Sequence of chain 4.A:
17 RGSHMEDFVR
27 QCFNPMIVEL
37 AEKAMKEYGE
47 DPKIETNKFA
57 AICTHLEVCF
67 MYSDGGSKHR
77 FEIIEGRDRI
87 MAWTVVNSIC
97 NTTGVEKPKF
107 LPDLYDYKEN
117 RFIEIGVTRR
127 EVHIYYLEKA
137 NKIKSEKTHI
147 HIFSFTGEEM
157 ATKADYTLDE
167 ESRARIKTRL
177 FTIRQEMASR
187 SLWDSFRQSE

A small-molecule ligand and the protein it binds are described below.
Small molecule (SMILES): COc1cc(CCNC(=O)c2nc(-c3ccccc3C)[nH]c(=O)c2O)ccc1O

Binding-site contacts:
Ligand atom O29 contacts residue ILE58 of chain 4.A at 3.8 Å.
Ligand atom O15 contacts residue ILE121 of chain 4.A at 2.9 Å (h-bond).
Ligand atom C12 contacts residue GLU120 of chain 4.A at 3.8 Å.
Ligand atom C11 contacts residue MN1 of chain 4.C at 3.5 Å.
Ligand atom O13 contacts residue GLU120 of chain 4.A at 3.0 Å (salt-bridge).
Ligand atom C14 contacts residue HIS61 of chain 4.A at 3.3 Å.
Ligand atom O29 contacts residue LYS54 of chain 4.A at 3.5 Å.
Ligand atom C14 contacts residue MN1 of chain 4.B at 2.9 Å.
Ligand atom C07 contacts residue TYR44 of chain 4.A at 3.8 Å (hydrophobic).
Ligand atom C09 contacts residue MN1 of chain 4.C at 2.9 Å.
Ligand atom C26 contacts residue ALA40 of chain 4.A at 3.8 Å (hydrophobic).
Ligand atom O15 contacts residue HIS61 of chain 4.A at 2.9 Å (h-bond).
Ligand atom O15 contacts residue MN1 of chain 4.B at 2.2 Å.
Ligand atom C27 contacts residue ILE58 of chain 4.A at 3.7 Å (hydrophobic).
Ligand atom C03 contacts residue GLU46 of chain 4.A at 4.0 Å.
Ligand atom O13 contacts residue GLU81 of chain 4.A at 4.0 Å.
Ligand atom O29 contacts residue MET41 of chain 4.A at 3.7 Å.
Ligand atom C12 contacts residue MN1 of chain 4.B at 2.9 Å.
Ligand atom O10 contacts residue MN1 of chain 4.C at 1.9 Å.
Ligand atom O13 contacts residue HIS61 of chain 4.A at 3.3 Å (h-bond).
Ligand atom O10 contacts residue GLU81 of chain 4.A at 2.9 Å (salt-bridge).
Ligand atom O13 contacts residue MN1 of chain 4.C at 2.3 Å.
Ligand atom C12 contacts residue HIS61 of chain 4.A at 3.5 Å.
Ligand atom O15 contacts residue TYR131 of chain 4.A at 3.7 Å.
Ligand atom O13 contacts residue ASP109 of chain 4.A at 3.1 Å (salt-bridge).
Ligand atom N16 contacts residue TYR131 of chain 4.A at 3.6 Å (h-bond).
Ligand atom O29 contacts residue GLU46 of chain 4.A at 2.8 Å (salt-bridge).
Ligand atom C28 contacts residue GLU46 of chain 4.A at 3.7 Å.
Ligand atom C27 contacts residue ALA40 of chain 4.A at 4.0 Å (hydrophobic).
Ligand atom O13 contacts residue MN1 of chain 4.B at 2.1 Å.
Ligand atom C12 contacts residue MN1 of chain 4.C at 3.2 Å.
Ligand atom C04 contacts residue TYR44 of chain 4.A at 3.7 Å (hydrophobic).
Ligand atom C14 contacts residue ILE121 of chain 4.A at 4.0 Å (hydrophobic).
Ligand atom C05 contacts residue TYR44 of chain 4.A at 3.9 Å (hydrophobic).
Ligand atom C14 contacts residue GLU120 of chain 4.A at 3.7 Å.
Ligand atom C09 contacts residue GLU81 of chain 4.A at 3.7 Å.
Ligand atom O15 contacts residue GLU120 of chain 4.A at 3.0 Å (salt-bridge).
Ligand atom C06 contacts residue TYR44 of chain 4.A at 3.6 Å (hydrophobic).
Ligand atom O02 contacts residue TYR44 of chain 4.A at 4.0 Å.
Ligand atom O02 contacts residue GLU46 of chain 4.A at 3.4 Å (salt-bridge).